Binding-site contacts:
Ligand atom C5 contacts residue ASN103 of chain 1.E at 3.7 Å.
Ligand atom C3 contacts residue ASN103 of chain 1.E at 3.7 Å.
Ligand atom N2 contacts residue ASN103 of chain 1.E at 2.8 Å (h-bond).
Ligand atom C2 contacts residue ASN103 of chain 1.E at 2.4 Å.
Ligand atom C8 contacts residue THR102 of chain 1.E at 3.6 Å.
Ligand atom C4 contacts residue ASN103 of chain 1.E at 4.2 Å.
Ligand atom O5 contacts residue ASN103 of chain 1.E at 2.4 Å (h-bond).
Ligand atom C8 contacts residue ASN103 of chain 1.E at 3.6 Å.
Ligand atom C7 contacts residue ASN103 of chain 1.E at 3.3 Å.
Ligand atom C1 contacts residue ASN103 of chain 1.E at 1.4 Å.
Ligand atom O7 contacts residue ASN103 of chain 1.E at 3.5 Å (h-bond).

This protein binds this small molecule.
Small molecule (SMILES): CC(=O)N[C@@H]1[C@@H](O)[C@H](O)[C@@H](CO)O[C@H]1O

Sequence of chain 1.E:
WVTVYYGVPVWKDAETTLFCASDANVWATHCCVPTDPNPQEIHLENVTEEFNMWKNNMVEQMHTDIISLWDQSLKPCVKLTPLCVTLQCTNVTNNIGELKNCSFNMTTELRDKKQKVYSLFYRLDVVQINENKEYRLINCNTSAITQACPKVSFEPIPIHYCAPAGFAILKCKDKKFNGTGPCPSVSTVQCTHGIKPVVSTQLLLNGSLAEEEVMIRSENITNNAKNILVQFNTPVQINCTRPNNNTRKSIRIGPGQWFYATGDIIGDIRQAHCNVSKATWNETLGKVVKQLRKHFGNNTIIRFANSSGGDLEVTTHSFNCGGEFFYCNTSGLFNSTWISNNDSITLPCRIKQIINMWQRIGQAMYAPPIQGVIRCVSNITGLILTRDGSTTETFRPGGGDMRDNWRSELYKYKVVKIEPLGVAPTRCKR